This small molecule binds to this protein.
Small molecule (SMILES): CC(=O)N[C@@H]1[C@@H](O)[C@H](O)[C@@H](CO)O[C@H]1O

Binding-site contacts:
Ligand atom C8 contacts residue ASN2 of chain 4.A at 3.6 Å.
Ligand atom O7 contacts residue ASN2 of chain 4.A at 4.5 Å.
Ligand atom C4 contacts residue ASN154 of chain 4.A at 4.5 Å.
Ligand atom C5 contacts residue ASN5 of chain 4.A at 3.7 Å.
Ligand atom C2 contacts residue ASN5 of chain 4.A at 2.4 Å.
Ligand atom C4 contacts residue ASN5 of chain 4.A at 4.2 Å.
Ligand atom O7 contacts residue ASN5 of chain 4.A at 4.2 Å.
Ligand atom O5 contacts residue ASN5 of chain 4.A at 2.4 Å (h-bond).
Ligand atom C8 contacts residue PHE3 of chain 4.A at 3.3 Å (hydrophobic).
Ligand atom C2 contacts residue PHE3 of chain 4.A at 4.0 Å (hydrophobic).
Ligand atom C3 contacts residue ASN5 of chain 4.A at 3.7 Å.
Ligand atom C7 contacts residue PHE3 of chain 4.A at 3.5 Å (hydrophobic).
Ligand atom C5 contacts residue ASN154 of chain 4.A at 3.6 Å.
Ligand atom C7 contacts residue ASN5 of chain 4.A at 3.7 Å.
Ligand atom C1 contacts residue ASN154 of chain 4.A at 4.0 Å.
Ligand atom C1 contacts residue PHE3 of chain 4.A at 4.2 Å (hydrophobic).
Ligand atom O3 contacts residue ASN2 of chain 4.A at 4.2 Å.
Ligand atom C1 contacts residue ASN5 of chain 4.A at 1.4 Å.
Ligand atom C6 contacts residue ASN154 of chain 4.A at 4.2 Å.
Ligand atom N2 contacts residue ASN2 of chain 4.A at 4.1 Å.
Ligand atom C7 contacts residue ASN2 of chain 4.A at 3.9 Å.
Ligand atom N2 contacts residue ASN5 of chain 4.A at 2.8 Å (h-bond).
Ligand atom O5 contacts residue ASN154 of chain 4.A at 4.0 Å.
Ligand atom N2 contacts residue PHE3 of chain 4.A at 2.9 Å (h-bond).

Sequence of chain 4.A:
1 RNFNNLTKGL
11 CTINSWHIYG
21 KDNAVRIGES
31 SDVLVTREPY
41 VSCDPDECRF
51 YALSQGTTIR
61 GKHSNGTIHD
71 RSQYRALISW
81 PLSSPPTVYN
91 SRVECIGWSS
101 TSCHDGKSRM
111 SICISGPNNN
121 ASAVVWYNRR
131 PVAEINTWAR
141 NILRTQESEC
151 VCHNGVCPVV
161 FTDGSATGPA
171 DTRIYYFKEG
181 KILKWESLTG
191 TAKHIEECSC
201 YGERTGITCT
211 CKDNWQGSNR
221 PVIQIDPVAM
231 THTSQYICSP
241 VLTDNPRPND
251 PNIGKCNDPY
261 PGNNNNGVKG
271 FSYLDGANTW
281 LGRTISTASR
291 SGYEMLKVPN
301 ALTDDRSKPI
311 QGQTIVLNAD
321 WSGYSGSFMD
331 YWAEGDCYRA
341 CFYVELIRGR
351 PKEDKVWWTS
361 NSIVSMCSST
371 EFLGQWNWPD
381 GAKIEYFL